Sequence of chain 1.I:
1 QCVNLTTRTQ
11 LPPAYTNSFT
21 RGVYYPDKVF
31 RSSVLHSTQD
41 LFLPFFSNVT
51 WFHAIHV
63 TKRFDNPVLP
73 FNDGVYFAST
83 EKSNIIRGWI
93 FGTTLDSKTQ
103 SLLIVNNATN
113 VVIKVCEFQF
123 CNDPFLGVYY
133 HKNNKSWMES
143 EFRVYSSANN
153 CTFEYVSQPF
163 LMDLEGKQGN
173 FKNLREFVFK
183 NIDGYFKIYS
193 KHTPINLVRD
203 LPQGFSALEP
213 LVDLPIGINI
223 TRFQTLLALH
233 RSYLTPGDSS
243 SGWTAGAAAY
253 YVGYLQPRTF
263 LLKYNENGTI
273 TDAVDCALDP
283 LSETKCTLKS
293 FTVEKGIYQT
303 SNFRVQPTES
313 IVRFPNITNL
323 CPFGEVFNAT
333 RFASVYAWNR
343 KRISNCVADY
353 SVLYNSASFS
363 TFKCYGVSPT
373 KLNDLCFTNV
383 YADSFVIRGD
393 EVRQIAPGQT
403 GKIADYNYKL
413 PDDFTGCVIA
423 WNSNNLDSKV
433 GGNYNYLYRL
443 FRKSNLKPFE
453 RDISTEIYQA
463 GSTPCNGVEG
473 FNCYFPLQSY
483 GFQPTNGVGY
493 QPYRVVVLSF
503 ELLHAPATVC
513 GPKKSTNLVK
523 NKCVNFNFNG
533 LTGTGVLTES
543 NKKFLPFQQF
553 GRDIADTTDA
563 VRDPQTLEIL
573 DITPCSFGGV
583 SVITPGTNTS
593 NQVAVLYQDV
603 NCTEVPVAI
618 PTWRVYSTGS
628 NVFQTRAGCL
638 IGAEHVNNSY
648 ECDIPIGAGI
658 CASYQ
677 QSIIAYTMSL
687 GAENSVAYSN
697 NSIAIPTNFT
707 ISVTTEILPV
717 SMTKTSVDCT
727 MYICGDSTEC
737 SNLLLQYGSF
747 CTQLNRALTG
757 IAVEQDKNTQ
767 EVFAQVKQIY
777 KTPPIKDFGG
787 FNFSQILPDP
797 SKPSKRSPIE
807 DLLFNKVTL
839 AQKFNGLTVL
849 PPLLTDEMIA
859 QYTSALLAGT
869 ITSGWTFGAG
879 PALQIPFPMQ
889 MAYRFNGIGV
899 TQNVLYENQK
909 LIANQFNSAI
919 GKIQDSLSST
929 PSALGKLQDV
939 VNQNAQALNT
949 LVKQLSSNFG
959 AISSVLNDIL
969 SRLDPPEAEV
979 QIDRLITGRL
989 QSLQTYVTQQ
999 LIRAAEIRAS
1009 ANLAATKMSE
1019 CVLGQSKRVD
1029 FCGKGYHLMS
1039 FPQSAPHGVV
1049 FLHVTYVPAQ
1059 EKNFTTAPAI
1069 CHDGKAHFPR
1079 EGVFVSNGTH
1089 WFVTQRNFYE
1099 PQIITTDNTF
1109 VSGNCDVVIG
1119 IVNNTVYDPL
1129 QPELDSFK

This small molecule binds to this protein.
Small molecule (SMILES): CC(=O)N[C@@H]1[C@@H](O)[C@H](O)[C@@H](CO)O[C@H]1O

Binding-site contacts:
Ligand atom C5 contacts residue ASN221 of chain 1.I at 3.7 Å.
Ligand atom C7 contacts residue ASN221 of chain 1.I at 3.5 Å.
Ligand atom C1 contacts residue ASN221 of chain 1.I at 1.4 Å.
Ligand atom O5 contacts residue ASN221 of chain 1.I at 2.4 Å (h-bond).
Ligand atom N2 contacts residue ASN221 of chain 1.I at 2.9 Å (h-bond).
Ligand atom C2 contacts residue ASN221 of chain 1.I at 2.4 Å.
Ligand atom C3 contacts residue ASN221 of chain 1.I at 3.8 Å.
Ligand atom O7 contacts residue ASN221 of chain 1.I at 3.7 Å.
Ligand atom C4 contacts residue ASN221 of chain 1.I at 4.2 Å.